Binding-site contacts:
Ligand atom C2 contacts residue ASN52 of chain 1.A at 2.4 Å.
Ligand atom C5 contacts residue ASN52 of chain 1.A at 3.6 Å.
Ligand atom C8 contacts residue ASN52 of chain 1.A at 3.8 Å.
Ligand atom C5 contacts residue THR54 of chain 1.A at 3.8 Å.
Ligand atom C1 contacts residue ASN52 of chain 1.A at 1.4 Å.
Ligand atom C6 contacts residue LEU55 of chain 1.A at 3.7 Å (hydrophobic).
Ligand atom C6 contacts residue THR54 of chain 1.A at 4.4 Å.
Ligand atom O6 contacts residue THR54 of chain 1.A at 3.7 Å.
Ligand atom C3 contacts residue ASN52 of chain 1.A at 3.7 Å.
Ligand atom O5 contacts residue LEU55 of chain 1.A at 3.6 Å.
Ligand atom C7 contacts residue ASN52 of chain 1.A at 3.4 Å.
Ligand atom C5 contacts residue LEU55 of chain 1.A at 4.3 Å (hydrophobic).
Ligand atom O5 contacts residue ASN52 of chain 1.A at 2.3 Å (h-bond).
Ligand atom C4 contacts residue ASN52 of chain 1.A at 4.2 Å.
Ligand atom O6 contacts residue LEU55 of chain 1.A at 3.4 Å.
Ligand atom O5 contacts residue THR54 of chain 1.A at 3.4 Å (h-bond).
Ligand atom C1 contacts residue THR54 of chain 1.A at 3.4 Å.
Ligand atom O7 contacts residue ASN52 of chain 1.A at 4.3 Å.
Ligand atom N2 contacts residue ASN52 of chain 1.A at 2.8 Å (h-bond).

This protein binds this small molecule.
Small molecule (SMILES): CC(=O)N[C@@H]1[C@@H](O)[C@H](O)[C@@H](CO)O[C@H]1O

Sequence of chain 1.A:
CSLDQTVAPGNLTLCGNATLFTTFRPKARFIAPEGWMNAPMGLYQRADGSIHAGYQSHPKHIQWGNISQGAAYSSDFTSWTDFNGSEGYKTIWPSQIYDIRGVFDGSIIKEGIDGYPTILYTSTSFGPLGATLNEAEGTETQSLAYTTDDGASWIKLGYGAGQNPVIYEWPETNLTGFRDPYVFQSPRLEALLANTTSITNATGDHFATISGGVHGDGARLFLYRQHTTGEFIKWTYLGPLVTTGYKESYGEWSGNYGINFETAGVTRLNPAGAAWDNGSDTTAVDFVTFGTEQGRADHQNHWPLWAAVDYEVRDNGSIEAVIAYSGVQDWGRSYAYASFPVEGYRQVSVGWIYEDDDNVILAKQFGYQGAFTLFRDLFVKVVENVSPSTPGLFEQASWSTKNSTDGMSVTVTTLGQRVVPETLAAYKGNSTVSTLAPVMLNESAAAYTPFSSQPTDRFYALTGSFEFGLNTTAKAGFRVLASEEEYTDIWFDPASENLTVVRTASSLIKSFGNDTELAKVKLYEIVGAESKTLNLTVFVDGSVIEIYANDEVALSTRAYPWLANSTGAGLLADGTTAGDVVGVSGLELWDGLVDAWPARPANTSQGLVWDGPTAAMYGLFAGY